A protein and the small-molecule ligand that binds it are described below.
Small molecule (SMILES): CC(=O)N[C@@H]1[C@@H](O)[C@H](O)[C@@H](CO)O[C@H]1O

Sequence of chain 1.C:
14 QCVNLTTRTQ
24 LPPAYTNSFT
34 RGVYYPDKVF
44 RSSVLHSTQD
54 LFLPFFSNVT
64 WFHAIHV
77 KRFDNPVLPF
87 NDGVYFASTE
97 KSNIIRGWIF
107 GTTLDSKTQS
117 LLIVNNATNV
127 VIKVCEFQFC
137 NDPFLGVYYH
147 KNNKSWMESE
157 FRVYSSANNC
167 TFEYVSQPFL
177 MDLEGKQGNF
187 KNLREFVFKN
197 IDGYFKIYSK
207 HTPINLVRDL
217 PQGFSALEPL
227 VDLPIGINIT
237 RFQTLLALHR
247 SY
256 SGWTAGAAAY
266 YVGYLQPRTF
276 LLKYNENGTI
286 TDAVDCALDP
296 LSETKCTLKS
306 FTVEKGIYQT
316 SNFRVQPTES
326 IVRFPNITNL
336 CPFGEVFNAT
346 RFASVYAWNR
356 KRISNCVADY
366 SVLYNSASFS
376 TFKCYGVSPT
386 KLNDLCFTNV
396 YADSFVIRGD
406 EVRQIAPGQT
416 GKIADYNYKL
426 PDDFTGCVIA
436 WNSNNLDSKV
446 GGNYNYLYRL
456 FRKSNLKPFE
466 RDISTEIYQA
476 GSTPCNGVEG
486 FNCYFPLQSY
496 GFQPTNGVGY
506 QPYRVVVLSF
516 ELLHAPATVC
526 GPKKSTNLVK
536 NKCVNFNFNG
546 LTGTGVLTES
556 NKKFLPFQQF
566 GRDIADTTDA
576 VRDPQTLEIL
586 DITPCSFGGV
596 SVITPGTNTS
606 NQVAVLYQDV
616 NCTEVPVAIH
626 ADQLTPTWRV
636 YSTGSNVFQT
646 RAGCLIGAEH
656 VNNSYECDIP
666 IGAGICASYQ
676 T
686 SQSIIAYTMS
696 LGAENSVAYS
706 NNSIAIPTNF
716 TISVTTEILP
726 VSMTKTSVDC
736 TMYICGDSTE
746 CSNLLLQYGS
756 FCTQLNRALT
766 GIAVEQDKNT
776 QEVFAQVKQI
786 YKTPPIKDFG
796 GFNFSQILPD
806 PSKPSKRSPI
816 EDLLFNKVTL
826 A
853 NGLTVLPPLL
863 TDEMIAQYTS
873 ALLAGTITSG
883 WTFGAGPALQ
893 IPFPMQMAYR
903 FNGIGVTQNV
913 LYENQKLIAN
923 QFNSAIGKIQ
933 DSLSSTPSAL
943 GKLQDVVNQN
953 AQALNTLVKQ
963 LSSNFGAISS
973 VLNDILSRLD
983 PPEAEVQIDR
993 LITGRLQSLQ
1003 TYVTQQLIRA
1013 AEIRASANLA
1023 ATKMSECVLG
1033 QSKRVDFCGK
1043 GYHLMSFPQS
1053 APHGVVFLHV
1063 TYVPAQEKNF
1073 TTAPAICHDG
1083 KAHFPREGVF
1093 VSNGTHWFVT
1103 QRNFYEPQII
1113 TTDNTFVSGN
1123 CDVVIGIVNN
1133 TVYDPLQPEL

Binding-site contacts:
Ligand atom C8 contacts residue ASN61 of chain 1.C at 3.8 Å.
Ligand atom C5 contacts residue ASN61 of chain 1.C at 3.7 Å.
Ligand atom C7 contacts residue ASN61 of chain 1.C at 3.2 Å.
Ligand atom C4 contacts residue ASN61 of chain 1.C at 4.3 Å.
Ligand atom C3 contacts residue ASN61 of chain 1.C at 3.8 Å.
Ligand atom C1 contacts residue TYR28 of chain 1.C at 4.1 Å (hydrophobic).
Ligand atom C2 contacts residue ASN61 of chain 1.C at 2.5 Å.
Ligand atom O5 contacts residue ASN61 of chain 1.C at 2.4 Å (h-bond).
Ligand atom N2 contacts residue ASN61 of chain 1.C at 2.9 Å (h-bond).
Ligand atom C6 contacts residue TYR28 of chain 1.C at 3.4 Å (hydrophobic).
Ligand atom C8 contacts residue PHE59 of chain 1.C at 3.8 Å (hydrophobic).
Ligand atom O7 contacts residue ASN61 of chain 1.C at 3.3 Å (h-bond).
Ligand atom C1 contacts residue ASN61 of chain 1.C at 1.4 Å.
Ligand atom C5 contacts residue TYR28 of chain 1.C at 3.8 Å (hydrophobic).
Ligand atom C8 contacts residue SER60 of chain 1.C at 4.2 Å.
Ligand atom O6 contacts residue TYR28 of chain 1.C at 3.3 Å.
Ligand atom O5 contacts residue TYR28 of chain 1.C at 3.9 Å.